Sequence of chain 1.D:
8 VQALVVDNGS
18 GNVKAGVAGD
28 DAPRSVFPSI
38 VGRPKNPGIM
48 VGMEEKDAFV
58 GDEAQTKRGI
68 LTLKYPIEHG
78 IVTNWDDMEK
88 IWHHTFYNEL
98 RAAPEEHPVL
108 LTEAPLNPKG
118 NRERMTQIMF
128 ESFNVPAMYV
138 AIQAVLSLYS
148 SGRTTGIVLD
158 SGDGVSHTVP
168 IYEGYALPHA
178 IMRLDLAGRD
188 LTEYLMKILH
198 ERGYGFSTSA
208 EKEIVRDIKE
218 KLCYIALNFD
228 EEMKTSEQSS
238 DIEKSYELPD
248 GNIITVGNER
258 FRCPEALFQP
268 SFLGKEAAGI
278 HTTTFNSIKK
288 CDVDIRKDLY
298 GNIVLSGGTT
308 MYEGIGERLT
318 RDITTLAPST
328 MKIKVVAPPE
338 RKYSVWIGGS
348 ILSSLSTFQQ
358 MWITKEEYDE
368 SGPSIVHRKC

Sequence of chain 1.A:
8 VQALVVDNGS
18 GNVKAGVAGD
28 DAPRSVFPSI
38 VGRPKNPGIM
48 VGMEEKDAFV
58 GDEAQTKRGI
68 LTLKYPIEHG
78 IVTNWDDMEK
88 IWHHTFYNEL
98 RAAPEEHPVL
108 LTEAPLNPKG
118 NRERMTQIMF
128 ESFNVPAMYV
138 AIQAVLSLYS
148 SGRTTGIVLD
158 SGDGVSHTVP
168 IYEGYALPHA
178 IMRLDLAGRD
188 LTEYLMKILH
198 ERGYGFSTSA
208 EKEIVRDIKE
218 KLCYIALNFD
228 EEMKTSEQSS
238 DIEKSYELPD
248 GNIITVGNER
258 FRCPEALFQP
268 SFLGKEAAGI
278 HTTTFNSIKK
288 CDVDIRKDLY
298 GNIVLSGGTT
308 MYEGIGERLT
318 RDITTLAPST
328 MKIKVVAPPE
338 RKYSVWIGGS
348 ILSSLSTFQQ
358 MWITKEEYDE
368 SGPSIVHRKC

This small molecule binds to this protein.
Small molecule (SMILES): C/C1=C\[C@H](C)C[C@H](C)OC(=O)C[C@H](c2ccc(O)cc2)NC(=O)[C@@H](Cc2c(Br)[nH]c3ccccc23)N(C)C(=O)[C@H](C)NC(=O)[C@@H](C)C1

Binding-site contacts:
Ligand atom O4 contacts residue GLY202 of chain 1.E at 3.7 Å.
Ligand atom C26 contacts residue HIS197 of chain 1.E at 4.0 Å.
Ligand atom O4 contacts residue VAL290 of chain 1.D at 4.0 Å.
Ligand atom BR contacts residue ASP182 of chain 1.A at 4.0 Å.
Ligand atom O3 contacts residue GLY202 of chain 1.E at 3.7 Å.
Ligand atom N2 contacts residue GLY202 of chain 1.E at 3.7 Å.
Ligand atom BR contacts residue HIS76 of chain 1.A at 3.3 Å.
Ligand atom C22 contacts residue ILE78 of chain 1.A at 3.4 Å (hydrophobic).
Ligand atom C13 contacts residue PHE203 of chain 1.E at 3.5 Å (hydrophobic).
Ligand atom C24 contacts residue TYR201 of chain 1.E at 3.8 Å (hydrophobic).
Ligand atom C12 contacts residue PHE203 of chain 1.E at 3.7 Å (hydrophobic).
Ligand atom C27 contacts residue ILE78 of chain 1.A at 4.0 Å (hydrophobic).
Ligand atom C23 contacts residue PRO115 of chain 1.A at 4.0 Å (hydrophobic).
Ligand atom C25 contacts residue HIS197 of chain 1.E at 3.4 Å.
Ligand atom N contacts residue GLY200 of chain 1.E at 3.3 Å (h-bond).
Ligand atom C24 contacts residue ILE78 of chain 1.A at 3.5 Å (hydrophobic).
Ligand atom C33 contacts residue ILE78 of chain 1.A at 3.8 Å (hydrophobic).
Ligand atom C25 contacts residue ARG180 of chain 1.A at 3.8 Å.
Ligand atom C26 contacts residue ARG180 of chain 1.A at 3.6 Å.
Ligand atom O4 contacts residue GLU208 of chain 1.E at 3.2 Å (salt-bridge).
Ligand atom C23 contacts residue ILE78 of chain 1.A at 3.1 Å (hydrophobic).
Ligand atom C30 contacts residue GLY200 of chain 1.E at 4.0 Å.
Ligand atom C35 contacts residue TYR201 of chain 1.E at 3.2 Å (hydrophobic).
Ligand atom C3 contacts residue TYR201 of chain 1.E at 4.0 Å (hydrophobic).
Ligand atom C25 contacts residue LEU113 of chain 1.A at 4.0 Å (hydrophobic).
Ligand atom C2 contacts residue TYR201 of chain 1.E at 3.6 Å (hydrophobic).
Ligand atom C contacts residue ASN249 of chain 1.E at 3.1 Å.
Ligand atom N3 contacts residue ASP182 of chain 1.A at 3.7 Å.
Ligand atom C12 contacts residue VAL290 of chain 1.D at 4.0 Å (hydrophobic).
Ligand atom C24 contacts residue PRO115 of chain 1.A at 3.6 Å (hydrophobic).
Ligand atom C24 contacts residue GLY200 of chain 1.E at 3.7 Å.
Ligand atom C16 contacts residue LEU245 of chain 1.E at 3.3 Å (hydrophobic).
Ligand atom C17 contacts residue VAL290 of chain 1.D at 3.4 Å (hydrophobic).
Ligand atom C21 contacts residue ILE78 of chain 1.A at 3.9 Å (hydrophobic).
Ligand atom C34 contacts residue ILE78 of chain 1.A at 3.6 Å (hydrophobic).
Ligand atom C8 contacts residue GLY200 of chain 1.E at 3.9 Å.
Ligand atom C16 contacts residue ILE251 of chain 1.E at 3.8 Å (hydrophobic).
Ligand atom C23 contacts residue GLY200 of chain 1.E at 3.4 Å.
Ligand atom O5 contacts residue GLY117 of chain 1.A at 3.7 Å.
Ligand atom C11 contacts residue GLY202 of chain 1.E at 3.8 Å.

Sequence of chain 1.E:
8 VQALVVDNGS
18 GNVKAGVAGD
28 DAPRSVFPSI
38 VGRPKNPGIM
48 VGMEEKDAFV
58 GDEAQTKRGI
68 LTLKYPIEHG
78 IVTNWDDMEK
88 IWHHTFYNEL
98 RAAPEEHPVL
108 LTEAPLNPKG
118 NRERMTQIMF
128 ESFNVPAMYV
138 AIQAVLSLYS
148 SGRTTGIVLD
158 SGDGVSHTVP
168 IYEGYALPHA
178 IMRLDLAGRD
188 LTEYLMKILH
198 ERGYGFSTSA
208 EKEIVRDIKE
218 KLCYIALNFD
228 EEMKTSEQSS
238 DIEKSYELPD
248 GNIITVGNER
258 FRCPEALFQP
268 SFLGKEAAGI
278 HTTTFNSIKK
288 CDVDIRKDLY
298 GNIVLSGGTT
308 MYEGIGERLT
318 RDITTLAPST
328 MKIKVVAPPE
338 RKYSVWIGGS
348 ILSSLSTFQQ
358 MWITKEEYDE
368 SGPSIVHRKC